Binding-site contacts:
Ligand atom C3 contacts residue ASN448 of chain 1.E at 3.9 Å.
Ligand atom C1 contacts residue ASN448 of chain 1.E at 1.5 Å.
Ligand atom C8 contacts residue NAG1 of chain 1.X at 3.5 Å.
Ligand atom C2 contacts residue ASN448 of chain 1.E at 2.5 Å.
Ligand atom O5 contacts residue SER293 of chain 1.E at 3.0 Å (h-bond).
Ligand atom O6 contacts residue SER293 of chain 1.E at 3.5 Å (h-bond).
Ligand atom C5 contacts residue SER293 of chain 1.E at 4.1 Å.
Ligand atom C8 contacts residue ASN448 of chain 1.E at 4.1 Å.
Ligand atom C1 contacts residue SER293 of chain 1.E at 3.7 Å.
Ligand atom N2 contacts residue ASN448 of chain 1.E at 2.9 Å (h-bond).
Ligand atom C5 contacts residue ASN448 of chain 1.E at 3.8 Å.
Ligand atom C6 contacts residue SER293 of chain 1.E at 4.1 Å.
Ligand atom C7 contacts residue ASN448 of chain 1.E at 3.3 Å.
Ligand atom C8 contacts residue ASN264 of chain 1.E at 4.0 Å.
Ligand atom C4 contacts residue ASN448 of chain 1.E at 4.3 Å.
Ligand atom O5 contacts residue ASN448 of chain 1.E at 2.4 Å (h-bond).
Ligand atom O7 contacts residue ASN448 of chain 1.E at 3.4 Å (h-bond).

Sequence of chain 1.E:
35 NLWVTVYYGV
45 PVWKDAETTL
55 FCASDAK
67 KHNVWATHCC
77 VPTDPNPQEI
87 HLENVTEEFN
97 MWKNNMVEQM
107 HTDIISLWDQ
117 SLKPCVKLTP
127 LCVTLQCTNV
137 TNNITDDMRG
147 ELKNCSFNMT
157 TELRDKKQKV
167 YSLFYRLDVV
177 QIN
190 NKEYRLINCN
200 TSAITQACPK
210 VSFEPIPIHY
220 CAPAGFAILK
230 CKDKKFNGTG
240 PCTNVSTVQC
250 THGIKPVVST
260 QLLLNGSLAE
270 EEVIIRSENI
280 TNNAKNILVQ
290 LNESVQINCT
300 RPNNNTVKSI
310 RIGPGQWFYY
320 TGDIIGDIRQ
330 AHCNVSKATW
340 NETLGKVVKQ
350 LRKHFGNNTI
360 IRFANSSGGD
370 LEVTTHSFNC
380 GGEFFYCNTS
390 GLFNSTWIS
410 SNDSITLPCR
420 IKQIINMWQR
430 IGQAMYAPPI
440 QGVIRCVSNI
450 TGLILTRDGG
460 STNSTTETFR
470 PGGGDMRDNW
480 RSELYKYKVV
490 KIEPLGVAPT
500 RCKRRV

A protein and the small-molecule ligand that binds it are described below.
Small molecule (SMILES): CC(=O)N[C@H]1[C@H](O[C@H]2[C@H](O)[C@@H](NC(C)=O)CO[C@@H]2CO)O[C@H](CO)[C@@H](O)[C@@H]1O